The protein below binds the small molecule below.
Small molecule (SMILES): NS(=O)(=O)c1ccc(N2C(=O)CCC2=O)nc1

Binding-site contacts:
Ligand atom C1 contacts residue ILE275 of chain 1.A at 4.0 Å (hydrophobic).
Ligand atom C5 contacts residue ILE275 of chain 1.A at 3.6 Å (hydrophobic).
Ligand atom O2 contacts residue ILE275 of chain 1.A at 3.9 Å.
Ligand atom S contacts residue ARG220 of chain 1.A at 4.3 Å.
Ligand atom C3 contacts residue ILE275 of chain 1.A at 3.4 Å (hydrophobic).
Ligand atom O contacts residue ARG220 of chain 1.A at 3.4 Å.
Ligand atom O3 contacts residue ILE275 of chain 1.A at 3.9 Å.
Ligand atom N1 contacts residue THR218 of chain 1.A at 3.9 Å.
Ligand atom C1 contacts residue THR218 of chain 1.A at 4.0 Å.
Ligand atom C2 contacts residue THR218 of chain 1.A at 3.9 Å.
Ligand atom C1 contacts residue VAL273 of chain 1.A at 3.6 Å (hydrophobic).
Ligand atom C7 contacts residue LEU217 of chain 1.A at 4.3 Å (hydrophobic).
Ligand atom C6 contacts residue LEU217 of chain 1.A at 3.2 Å (hydrophobic).
Ligand atom C4 contacts residue LEU217 of chain 1.A at 3.9 Å (hydrophobic).
Ligand atom C8 contacts residue THR218 of chain 1.A at 3.6 Å.
Ligand atom C5 contacts residue LEU217 of chain 1.A at 3.4 Å (hydrophobic).
Ligand atom C3 contacts residue LEU217 of chain 1.A at 3.9 Å (hydrophobic).
Ligand atom C7 contacts residue THR218 of chain 1.A at 3.7 Å.
Ligand atom N1 contacts residue ILE275 of chain 1.A at 3.5 Å (h-bond).
Ligand atom C4 contacts residue GLY276 of chain 1.A at 4.2 Å.
Ligand atom N1 contacts residue PHE274 of chain 1.A at 4.1 Å.
Ligand atom C contacts residue THR218 of chain 1.A at 4.2 Å.
Ligand atom C5 contacts residue ALA277 of chain 1.A at 3.8 Å (hydrophobic).
Ligand atom N1 contacts residue VAL273 of chain 1.A at 3.9 Å.
Ligand atom N2 contacts residue LEU217 of chain 1.A at 3.5 Å (h-bond).
Ligand atom C5 contacts residue GLY276 of chain 1.A at 4.2 Å.
Ligand atom O3 contacts residue LEU217 of chain 1.A at 3.5 Å (h-bond).
Ligand atom O3 contacts residue PHE274 of chain 1.A at 3.5 Å.
Ligand atom C6 contacts residue ILE275 of chain 1.A at 3.4 Å (hydrophobic).
Ligand atom O3 contacts residue THR218 of chain 1.A at 3.2 Å.
Ligand atom N2 contacts residue THR218 of chain 1.A at 4.3 Å.
Ligand atom C6 contacts residue PHE274 of chain 1.A at 4.2 Å (hydrophobic).
Ligand atom C4 contacts residue ILE275 of chain 1.A at 3.5 Å (hydrophobic).
Ligand atom C2 contacts residue ILE275 of chain 1.A at 3.9 Å (hydrophobic).
Ligand atom N2 contacts residue ILE275 of chain 1.A at 3.3 Å (h-bond).
Ligand atom C6 contacts residue THR218 of chain 1.A at 4.1 Å.
Ligand atom N contacts residue ARG220 of chain 1.A at 4.0 Å.
Ligand atom C2 contacts residue LEU217 of chain 1.A at 4.2 Å (hydrophobic).
Ligand atom C6 contacts residue ALA277 of chain 1.A at 4.4 Å (hydrophobic).
Ligand atom O3 contacts residue ALA277 of chain 1.A at 4.2 Å.

Sequence of chain 1.A:
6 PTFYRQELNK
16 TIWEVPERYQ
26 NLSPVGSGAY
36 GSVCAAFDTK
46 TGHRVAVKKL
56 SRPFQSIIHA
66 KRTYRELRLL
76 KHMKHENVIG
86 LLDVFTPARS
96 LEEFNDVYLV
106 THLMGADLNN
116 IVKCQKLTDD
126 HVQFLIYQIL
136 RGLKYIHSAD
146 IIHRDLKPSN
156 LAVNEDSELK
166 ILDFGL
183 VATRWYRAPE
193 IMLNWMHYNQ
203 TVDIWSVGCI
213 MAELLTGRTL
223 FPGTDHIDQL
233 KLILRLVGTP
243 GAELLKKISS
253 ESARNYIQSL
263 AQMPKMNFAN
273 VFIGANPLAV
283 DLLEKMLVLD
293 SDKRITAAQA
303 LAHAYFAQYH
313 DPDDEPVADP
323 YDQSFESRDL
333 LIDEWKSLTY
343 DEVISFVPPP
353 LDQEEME